The protein below binds the small molecule below.
Small molecule (SMILES): CC(=O)N[C@H]1[C@H]([C@H](O)[C@H](O)CO)O[C@@](O)(C(=O)O)C[C@@H]1O

Sequence of chain 4.A:
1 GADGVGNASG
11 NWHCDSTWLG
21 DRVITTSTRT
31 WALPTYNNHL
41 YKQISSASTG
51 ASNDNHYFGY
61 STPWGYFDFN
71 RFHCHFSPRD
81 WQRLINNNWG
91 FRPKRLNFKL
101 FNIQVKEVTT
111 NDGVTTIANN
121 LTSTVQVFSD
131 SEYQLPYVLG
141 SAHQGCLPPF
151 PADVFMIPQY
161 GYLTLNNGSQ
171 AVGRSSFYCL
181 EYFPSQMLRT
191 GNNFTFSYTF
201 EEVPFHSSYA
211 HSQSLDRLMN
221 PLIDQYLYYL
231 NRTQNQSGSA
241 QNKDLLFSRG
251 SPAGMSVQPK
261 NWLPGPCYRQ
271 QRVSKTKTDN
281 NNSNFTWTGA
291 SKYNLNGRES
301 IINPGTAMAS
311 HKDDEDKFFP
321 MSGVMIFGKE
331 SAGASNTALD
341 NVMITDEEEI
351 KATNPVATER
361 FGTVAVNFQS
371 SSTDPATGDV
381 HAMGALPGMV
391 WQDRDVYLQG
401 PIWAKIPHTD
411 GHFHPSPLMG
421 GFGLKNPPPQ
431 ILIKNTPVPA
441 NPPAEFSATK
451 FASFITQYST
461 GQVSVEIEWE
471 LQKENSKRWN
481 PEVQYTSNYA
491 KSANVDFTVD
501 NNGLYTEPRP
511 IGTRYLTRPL

Sequence of chain 5.A:
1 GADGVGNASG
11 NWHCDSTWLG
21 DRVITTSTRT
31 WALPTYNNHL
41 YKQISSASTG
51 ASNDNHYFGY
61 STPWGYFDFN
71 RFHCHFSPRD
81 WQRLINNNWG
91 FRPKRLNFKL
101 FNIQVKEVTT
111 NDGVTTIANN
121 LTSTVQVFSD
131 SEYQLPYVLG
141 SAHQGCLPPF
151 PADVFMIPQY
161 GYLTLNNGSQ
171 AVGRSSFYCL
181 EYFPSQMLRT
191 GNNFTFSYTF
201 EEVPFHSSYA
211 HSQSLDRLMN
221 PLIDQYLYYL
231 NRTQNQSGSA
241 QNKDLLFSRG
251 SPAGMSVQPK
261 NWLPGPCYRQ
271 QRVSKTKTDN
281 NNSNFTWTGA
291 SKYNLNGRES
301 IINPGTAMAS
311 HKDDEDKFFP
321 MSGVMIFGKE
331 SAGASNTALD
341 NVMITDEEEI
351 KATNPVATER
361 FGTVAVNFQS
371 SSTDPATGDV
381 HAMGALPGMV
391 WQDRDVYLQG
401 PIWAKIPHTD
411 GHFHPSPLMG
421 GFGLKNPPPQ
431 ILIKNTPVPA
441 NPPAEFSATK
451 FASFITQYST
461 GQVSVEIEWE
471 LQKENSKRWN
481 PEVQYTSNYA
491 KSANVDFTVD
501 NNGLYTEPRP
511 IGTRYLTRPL

Binding-site contacts:
Ligand atom C10 contacts residue SER256 of chain 4.A at 4.2 Å.
Ligand atom C11 contacts residue SER256 of chain 4.A at 4.3 Å.
Ligand atom C1 contacts residue ARG232 of chain 4.A at 3.6 Å.
Ligand atom O10 contacts residue SER52 of chain 5.A at 4.4 Å.
Ligand atom O1A contacts residue ASN231 of chain 4.A at 2.7 Å (h-bond).
Ligand atom C1 contacts residue ASN231 of chain 4.A at 3.6 Å.
Ligand atom C2 contacts residue THR286 of chain 5.A at 4.2 Å.
Ligand atom C2 contacts residue ASN284 of chain 5.A at 3.9 Å.
Ligand atom O4 contacts residue VAL257 of chain 4.A at 3.1 Å.
Ligand atom O1B contacts residue ASN231 of chain 4.A at 4.3 Å.
Ligand atom C5 contacts residue ASN231 of chain 4.A at 4.5 Å.
Ligand atom C3 contacts residue ASN231 of chain 4.A at 3.9 Å.
Ligand atom O2 contacts residue TRP287 of chain 5.A at 4.5 Å.
Ligand atom O2 contacts residue ASN284 of chain 5.A at 3.0 Å (h-bond).
Ligand atom C4 contacts residue VAL257 of chain 4.A at 4.4 Å (hydrophobic).
Ligand atom O2 contacts residue ASN231 of chain 4.A at 4.2 Å.
Ligand atom O10 contacts residue ASN55 of chain 5.A at 3.4 Å (h-bond).
Ligand atom C11 contacts residue ASN55 of chain 5.A at 3.2 Å.
Ligand atom C4 contacts residue ASN231 of chain 4.A at 3.5 Å.
Ligand atom O1B contacts residue ASN284 of chain 5.A at 3.7 Å.
Ligand atom C3 contacts residue TRP287 of chain 5.A at 4.1 Å (hydrophobic).
Ligand atom O4 contacts residue TRP287 of chain 5.A at 4.1 Å.
Ligand atom O2 contacts residue ARG232 of chain 4.A at 4.5 Å.
Ligand atom O10 contacts residue SER256 of chain 4.A at 3.5 Å (h-bond).
Ligand atom C2 contacts residue ASN231 of chain 4.A at 4.0 Å.
Ligand atom C11 contacts residue ALA253 of chain 4.A at 3.6 Å (hydrophobic).
Ligand atom C1 contacts residue ASN284 of chain 5.A at 3.8 Å.
Ligand atom O1A contacts residue ASN284 of chain 5.A at 4.5 Å.
Ligand atom O1B contacts residue ARG232 of chain 4.A at 2.5 Å (salt-bridge).
Ligand atom C10 contacts residue ASN55 of chain 5.A at 3.8 Å.
Ligand atom O2 contacts residue THR286 of chain 5.A at 4.0 Å.
Ligand atom C3 contacts residue THR286 of chain 5.A at 3.5 Å.
Ligand atom O4 contacts residue ASN231 of chain 4.A at 4.2 Å.
Ligand atom C11 contacts residue GLY254 of chain 4.A at 3.6 Å.
Ligand atom O1A contacts residue THR286 of chain 5.A at 4.2 Å.
Ligand atom O1A contacts residue ARG232 of chain 4.A at 3.5 Å.